A small-molecule ligand and the protein it binds are described below.
Small molecule (SMILES): O=C1C[C@@H](C(=O)O)NC(=O)N1

Binding-site contacts:
Ligand atom C7 contacts residue ALA266 of chain 1.B at 4.0 Å (hydrophobic).
Ligand atom C4 contacts residue NCD1 of chain 1.I at 1.3 Å.
Ligand atom N3 contacts residue NCD1 of chain 1.I at 1.3 Å.
Ligand atom N3 contacts residue ASP250 of chain 1.B at 3.8 Å.
Ligand atom O71 contacts residue ALA252 of chain 1.B at 3.9 Å.
Ligand atom C7 contacts residue ARG20 of chain 1.B at 3.4 Å.
Ligand atom O2 contacts residue LEU222 of chain 1.B at 2.9 Å (h-bond).
Ligand atom C6 contacts residue HIS18 of chain 1.B at 4.1 Å.
Ligand atom N1 contacts residue NCD1 of chain 1.I at 0.6 Å (h-bond).
Ligand atom C7 contacts residue NCD1 of chain 1.I at 0.6 Å.
Ligand atom O71 contacts residue HIS254 of chain 1.B at 3.0 Å (h-bond).
Ligand atom O72 contacts residue NCD1 of chain 1.I at 0.6 Å (h-bond).
Ligand atom O72 contacts residue ARG20 of chain 1.B at 2.8 Å (salt-bridge).
Ligand atom O4 contacts residue HIS139 of chain 1.B at 3.2 Å.
Ligand atom O71 contacts residue NCD1 of chain 1.I at 0.5 Å (h-bond).
Ligand atom C5 contacts residue NCD1 of chain 1.I at 0.8 Å.
Ligand atom O71 contacts residue ARG20 of chain 1.B at 2.8 Å (salt-bridge).
Ligand atom O71 contacts residue ALA266 of chain 1.B at 3.1 Å (h-bond).
Ligand atom C7 contacts residue ASN44 of chain 1.B at 3.9 Å.
Ligand atom C6 contacts residue ALA252 of chain 1.B at 3.8 Å (hydrophobic).
Ligand atom C2 contacts residue NCD1 of chain 1.I at 0.3 Å.
Ligand atom N1 contacts residue ALA252 of chain 1.B at 3.6 Å.
Ligand atom C6 contacts residue NCD1 of chain 1.I at 0.5 Å.
Ligand atom N3 contacts residue LEU222 of chain 1.B at 3.1 Å (h-bond).
Ligand atom O4 contacts residue ZN1 of chain 1.G at 2.9 Å.
Ligand atom C4 contacts residue ZN1 of chain 1.G at 3.7 Å.
Ligand atom O2 contacts residue CYS221 of chain 1.B at 3.4 Å.
Ligand atom C6 contacts residue ALA266 of chain 1.B at 4.0 Å (hydrophobic).
Ligand atom N1 contacts residue ALA266 of chain 1.B at 3.0 Å (h-bond).
Ligand atom N1 contacts residue GLY267 of chain 1.B at 3.7 Å.
Ligand atom O2 contacts residue NCD1 of chain 1.I at 0.6 Å (h-bond).
Ligand atom C7 contacts residue ALA252 of chain 1.B at 3.9 Å (hydrophobic).
Ligand atom O2 contacts residue ALA266 of chain 1.B at 3.3 Å.
Ligand atom O4 contacts residue NCD1 of chain 1.I at 1.1 Å (h-bond).
Ligand atom C2 contacts residue ALA266 of chain 1.B at 3.6 Å (hydrophobic).
Ligand atom C2 contacts residue LEU222 of chain 1.B at 3.7 Å (hydrophobic).
Ligand atom O72 contacts residue HIS18 of chain 1.B at 3.5 Å (h-bond).
Ligand atom C2 contacts residue GLY267 of chain 1.B at 3.9 Å.
Ligand atom O72 contacts residue ASN44 of chain 1.B at 2.8 Å (h-bond).
Ligand atom O2 contacts residue GLY267 of chain 1.B at 3.3 Å.

Sequence of chain 1.B:
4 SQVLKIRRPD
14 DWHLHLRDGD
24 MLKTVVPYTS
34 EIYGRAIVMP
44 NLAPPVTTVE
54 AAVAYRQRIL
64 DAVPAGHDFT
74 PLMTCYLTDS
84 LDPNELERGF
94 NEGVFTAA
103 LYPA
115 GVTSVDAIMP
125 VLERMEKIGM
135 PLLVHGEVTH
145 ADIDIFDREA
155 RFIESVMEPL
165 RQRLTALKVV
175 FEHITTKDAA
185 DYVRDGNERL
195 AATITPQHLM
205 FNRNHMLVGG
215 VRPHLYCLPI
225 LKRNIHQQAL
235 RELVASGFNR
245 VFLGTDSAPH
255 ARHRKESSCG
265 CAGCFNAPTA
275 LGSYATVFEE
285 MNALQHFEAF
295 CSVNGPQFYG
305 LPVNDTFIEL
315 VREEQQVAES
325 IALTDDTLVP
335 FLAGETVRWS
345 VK